Sequence of chain 2.A:
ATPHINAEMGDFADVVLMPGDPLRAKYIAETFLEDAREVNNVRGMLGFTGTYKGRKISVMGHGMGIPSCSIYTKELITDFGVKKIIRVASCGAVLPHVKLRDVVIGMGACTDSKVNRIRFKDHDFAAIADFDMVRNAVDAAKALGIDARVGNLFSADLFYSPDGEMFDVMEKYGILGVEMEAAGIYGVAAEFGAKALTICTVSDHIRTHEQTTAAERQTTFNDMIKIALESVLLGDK

Binding-site contacts:
Ligand atom O2' contacts residue MET180 of chain 2.A at 2.9 Å (h-bond).
Ligand atom C4 contacts residue VAL178 of chain 2.A at 3.6 Å (hydrophobic).
Ligand atom C9 contacts residue SER90 of chain 2.A at 3.5 Å.
Ligand atom N3 contacts residue GLU179 of chain 2.A at 3.5 Å.
Ligand atom C5 contacts residue VAL178 of chain 2.A at 3.6 Å (hydrophobic).
Ligand atom O3' contacts residue MET64 of chain 2.A at 3.7 Å.
Ligand atom N1 contacts residue VAL178 of chain 2.A at 3.6 Å.
Ligand atom C2' contacts residue PO41 of chain 2.E at 3.6 Å.
Ligand atom C5' contacts residue MET64 of chain 2.A at 3.6 Å (hydrophobic).
Ligand atom C1' contacts residue PO41 of chain 2.E at 3.1 Å.
Ligand atom O2' contacts residue GLU181 of chain 2.A at 2.6 Å (salt-bridge).
Ligand atom C5' contacts residue HIS4 of chain 2.C at 3.3 Å.
Ligand atom C6 contacts residue VAL178 of chain 2.A at 3.6 Å (hydrophobic).
Ligand atom O5' contacts residue HIS4 of chain 2.C at 2.6 Å (h-bond).
Ligand atom N6 contacts residue ASP204 of chain 2.A at 2.9 Å (salt-bridge).
Ligand atom N3 contacts residue VAL178 of chain 2.A at 3.7 Å.
Ligand atom N7 contacts residue CYS91 of chain 2.A at 3.6 Å.
Ligand atom O2' contacts residue GLU179 of chain 2.A at 3.4 Å.
Ligand atom N8 contacts residue SER90 of chain 2.A at 3.6 Å.
Ligand atom C4' contacts residue PO41 of chain 2.E at 3.5 Å.
Ligand atom C1' contacts residue SER90 of chain 2.A at 3.4 Å.
Ligand atom O2' contacts residue ARG87 of chain 2.A at 3.2 Å (salt-bridge).
Ligand atom O3' contacts residue GLU181 of chain 2.A at 2.5 Å (salt-bridge).
Ligand atom C4' contacts residue ARG43 of chain 2.C at 3.6 Å.
Ligand atom C2 contacts residue VAL178 of chain 2.A at 3.7 Å (hydrophobic).
Ligand atom C2 contacts residue PHE159 of chain 2.A at 3.6 Å (hydrophobic).
Ligand atom N8 contacts residue SER203 of chain 2.A at 3.6 Å.
Ligand atom N7 contacts residue ASP204 of chain 2.A at 2.9 Å (salt-bridge).
Ligand atom C2' contacts residue MET180 of chain 2.A at 3.7 Å (hydrophobic).
Ligand atom N7 contacts residue SER203 of chain 2.A at 3.7 Å.
Ligand atom N6 contacts residue GLY92 of chain 2.A at 3.6 Å.
Ligand atom O4' contacts residue PO41 of chain 2.E at 3.3 Å (h-bond).
Ligand atom O4' contacts residue ARG43 of chain 2.C at 3.5 Å (salt-bridge).
Ligand atom O5' contacts residue PHE159 of chain 2.A at 3.5 Å.
Ligand atom C3' contacts residue PO41 of chain 2.E at 3.5 Å.
Ligand atom C3' contacts residue GLU181 of chain 2.A at 3.5 Å.
Ligand atom N7 contacts residue GLY92 of chain 2.A at 3.6 Å.
Ligand atom O2' contacts residue PO41 of chain 2.E at 3.2 Å (h-bond).
Ligand atom O3' contacts residue PO41 of chain 2.E at 2.6 Å (h-bond).
Ligand atom N3 contacts residue MET180 of chain 2.A at 3.4 Å.

A protein and the small-molecule ligand that binds it are described below.
Small molecule (SMILES): Nc1ncnc2c([C@@H]3O[C@H](CO)[C@@H](O)[C@H]3O)n[nH]c12

Sequence of chain 2.C:
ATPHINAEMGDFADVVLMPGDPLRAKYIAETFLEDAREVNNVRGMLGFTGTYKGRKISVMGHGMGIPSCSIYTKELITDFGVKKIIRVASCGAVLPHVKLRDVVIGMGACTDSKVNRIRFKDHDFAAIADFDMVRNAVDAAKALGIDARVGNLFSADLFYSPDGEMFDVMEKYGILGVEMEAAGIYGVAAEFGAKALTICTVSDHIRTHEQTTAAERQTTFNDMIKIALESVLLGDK